Binding-site contacts:
Ligand atom N2 contacts residue ASN118 of chain 1.J at 3.0 Å (h-bond).
Ligand atom C8 contacts residue ASP283 of chain 1.J at 3.5 Å.
Ligand atom C5 contacts residue ASN118 of chain 1.J at 3.7 Å.
Ligand atom C8 contacts residue HIS135 of chain 1.J at 3.8 Å.
Ligand atom C3 contacts residue ASN118 of chain 1.J at 3.8 Å.
Ligand atom C2 contacts residue ASN118 of chain 1.J at 2.5 Å.
Ligand atom C7 contacts residue LEU137 of chain 1.J at 4.4 Å (hydrophobic).
Ligand atom C4 contacts residue ASN118 of chain 1.J at 4.2 Å.
Ligand atom C7 contacts residue HIS135 of chain 1.J at 3.4 Å.
Ligand atom O5 contacts residue ASN118 of chain 1.J at 2.4 Å (h-bond).
Ligand atom C7 contacts residue ASN118 of chain 1.J at 3.6 Å.
Ligand atom C8 contacts residue ASN118 of chain 1.J at 4.4 Å.
Ligand atom C8 contacts residue LEU137 of chain 1.J at 3.4 Å (hydrophobic).
Ligand atom C1 contacts residue ASN118 of chain 1.J at 1.4 Å.
Ligand atom O7 contacts residue ASN118 of chain 1.J at 3.3 Å (h-bond).
Ligand atom O7 contacts residue HIS135 of chain 1.J at 2.4 Å (h-bond).

This protein binds this small molecule.
Small molecule (SMILES): CC(=O)N[C@@H]1[C@@H](O)[C@H](O)[C@@H](CO)O[C@H]1O

Sequence of chain 1.J:
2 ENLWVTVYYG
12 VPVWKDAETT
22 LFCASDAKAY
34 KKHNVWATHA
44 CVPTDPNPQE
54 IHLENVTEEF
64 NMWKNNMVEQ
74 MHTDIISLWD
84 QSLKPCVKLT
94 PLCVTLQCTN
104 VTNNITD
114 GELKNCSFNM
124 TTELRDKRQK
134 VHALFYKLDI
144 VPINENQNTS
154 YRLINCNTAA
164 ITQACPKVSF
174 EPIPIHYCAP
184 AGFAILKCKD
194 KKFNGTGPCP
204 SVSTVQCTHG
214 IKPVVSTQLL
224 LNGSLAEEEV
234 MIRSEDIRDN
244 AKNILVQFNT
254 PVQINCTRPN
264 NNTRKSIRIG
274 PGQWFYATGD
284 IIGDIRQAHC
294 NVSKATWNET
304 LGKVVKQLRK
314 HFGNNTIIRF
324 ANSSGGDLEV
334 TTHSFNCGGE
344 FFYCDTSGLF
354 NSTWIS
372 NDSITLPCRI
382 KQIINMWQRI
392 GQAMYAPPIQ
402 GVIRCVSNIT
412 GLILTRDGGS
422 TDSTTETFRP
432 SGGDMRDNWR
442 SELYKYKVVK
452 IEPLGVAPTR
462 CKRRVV